Binding-site contacts:
Ligand atom C3 contacts residue ASN706 of chain 1.C at 3.8 Å.
Ligand atom C1 contacts residue ASN706 of chain 1.C at 1.4 Å.
Ligand atom O7 contacts residue ASN706 of chain 1.C at 3.0 Å (h-bond).
Ligand atom C2 contacts residue TYR793 of chain 1.B at 4.2 Å (hydrophobic).
Ligand atom C2 contacts residue ASN706 of chain 1.C at 2.5 Å.
Ligand atom O5 contacts residue ASN706 of chain 1.C at 2.3 Å (h-bond).
Ligand atom O7 contacts residue TYR793 of chain 1.B at 3.7 Å.
Ligand atom N2 contacts residue ASN706 of chain 1.C at 2.9 Å (h-bond).
Ligand atom C8 contacts residue ASN706 of chain 1.C at 4.4 Å.
Ligand atom C4 contacts residue ASN706 of chain 1.C at 4.2 Å.
Ligand atom C5 contacts residue ASN706 of chain 1.C at 3.6 Å.
Ligand atom C7 contacts residue ASN706 of chain 1.C at 3.2 Å.
Ligand atom O6 contacts residue ILE791 of chain 1.B at 4.2 Å.
Ligand atom O5 contacts residue TYR793 of chain 1.B at 4.1 Å.

A small-molecule ligand and the protein it binds are described below.
Small molecule (SMILES): CC(=O)N[C@@H]1[C@@H](O)[C@H](O)[C@@H](CO)O[C@H]1O

Sequence of chain 1.C:
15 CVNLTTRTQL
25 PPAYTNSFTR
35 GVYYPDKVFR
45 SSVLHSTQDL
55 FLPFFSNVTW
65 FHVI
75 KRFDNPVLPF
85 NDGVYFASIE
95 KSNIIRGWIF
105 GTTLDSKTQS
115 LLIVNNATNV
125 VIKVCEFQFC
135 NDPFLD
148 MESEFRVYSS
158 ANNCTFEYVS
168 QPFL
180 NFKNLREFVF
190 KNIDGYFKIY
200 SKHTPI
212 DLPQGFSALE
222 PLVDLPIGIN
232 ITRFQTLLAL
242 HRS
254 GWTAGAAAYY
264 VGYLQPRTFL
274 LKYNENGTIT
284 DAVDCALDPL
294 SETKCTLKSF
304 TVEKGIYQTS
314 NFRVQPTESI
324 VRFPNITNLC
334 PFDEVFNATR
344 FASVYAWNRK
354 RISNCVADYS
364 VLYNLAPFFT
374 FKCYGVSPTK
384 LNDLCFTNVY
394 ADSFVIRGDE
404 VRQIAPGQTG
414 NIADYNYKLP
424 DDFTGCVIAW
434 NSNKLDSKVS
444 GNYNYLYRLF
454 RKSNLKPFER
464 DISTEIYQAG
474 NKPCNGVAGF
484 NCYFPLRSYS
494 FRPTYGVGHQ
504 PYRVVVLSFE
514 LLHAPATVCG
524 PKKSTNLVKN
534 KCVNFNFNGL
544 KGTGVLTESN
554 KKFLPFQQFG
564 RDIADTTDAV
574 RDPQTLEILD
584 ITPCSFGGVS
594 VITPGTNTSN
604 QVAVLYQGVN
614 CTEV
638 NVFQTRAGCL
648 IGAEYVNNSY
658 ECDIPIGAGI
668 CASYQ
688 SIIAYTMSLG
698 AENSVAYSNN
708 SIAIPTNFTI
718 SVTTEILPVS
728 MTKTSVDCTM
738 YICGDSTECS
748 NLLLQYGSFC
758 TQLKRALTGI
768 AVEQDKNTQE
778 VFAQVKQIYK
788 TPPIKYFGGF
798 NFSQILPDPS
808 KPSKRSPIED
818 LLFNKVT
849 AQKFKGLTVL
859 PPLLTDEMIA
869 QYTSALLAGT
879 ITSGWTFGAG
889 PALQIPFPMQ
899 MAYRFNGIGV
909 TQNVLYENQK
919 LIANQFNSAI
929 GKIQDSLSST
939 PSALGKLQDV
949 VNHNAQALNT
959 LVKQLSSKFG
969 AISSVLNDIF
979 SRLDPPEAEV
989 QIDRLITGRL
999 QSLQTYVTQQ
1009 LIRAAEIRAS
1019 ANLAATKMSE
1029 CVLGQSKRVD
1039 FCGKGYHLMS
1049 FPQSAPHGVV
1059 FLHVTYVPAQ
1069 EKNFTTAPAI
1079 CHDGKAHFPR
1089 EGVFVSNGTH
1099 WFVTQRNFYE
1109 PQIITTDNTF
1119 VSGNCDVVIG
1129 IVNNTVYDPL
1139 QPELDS

Sequence of chain 1.B:
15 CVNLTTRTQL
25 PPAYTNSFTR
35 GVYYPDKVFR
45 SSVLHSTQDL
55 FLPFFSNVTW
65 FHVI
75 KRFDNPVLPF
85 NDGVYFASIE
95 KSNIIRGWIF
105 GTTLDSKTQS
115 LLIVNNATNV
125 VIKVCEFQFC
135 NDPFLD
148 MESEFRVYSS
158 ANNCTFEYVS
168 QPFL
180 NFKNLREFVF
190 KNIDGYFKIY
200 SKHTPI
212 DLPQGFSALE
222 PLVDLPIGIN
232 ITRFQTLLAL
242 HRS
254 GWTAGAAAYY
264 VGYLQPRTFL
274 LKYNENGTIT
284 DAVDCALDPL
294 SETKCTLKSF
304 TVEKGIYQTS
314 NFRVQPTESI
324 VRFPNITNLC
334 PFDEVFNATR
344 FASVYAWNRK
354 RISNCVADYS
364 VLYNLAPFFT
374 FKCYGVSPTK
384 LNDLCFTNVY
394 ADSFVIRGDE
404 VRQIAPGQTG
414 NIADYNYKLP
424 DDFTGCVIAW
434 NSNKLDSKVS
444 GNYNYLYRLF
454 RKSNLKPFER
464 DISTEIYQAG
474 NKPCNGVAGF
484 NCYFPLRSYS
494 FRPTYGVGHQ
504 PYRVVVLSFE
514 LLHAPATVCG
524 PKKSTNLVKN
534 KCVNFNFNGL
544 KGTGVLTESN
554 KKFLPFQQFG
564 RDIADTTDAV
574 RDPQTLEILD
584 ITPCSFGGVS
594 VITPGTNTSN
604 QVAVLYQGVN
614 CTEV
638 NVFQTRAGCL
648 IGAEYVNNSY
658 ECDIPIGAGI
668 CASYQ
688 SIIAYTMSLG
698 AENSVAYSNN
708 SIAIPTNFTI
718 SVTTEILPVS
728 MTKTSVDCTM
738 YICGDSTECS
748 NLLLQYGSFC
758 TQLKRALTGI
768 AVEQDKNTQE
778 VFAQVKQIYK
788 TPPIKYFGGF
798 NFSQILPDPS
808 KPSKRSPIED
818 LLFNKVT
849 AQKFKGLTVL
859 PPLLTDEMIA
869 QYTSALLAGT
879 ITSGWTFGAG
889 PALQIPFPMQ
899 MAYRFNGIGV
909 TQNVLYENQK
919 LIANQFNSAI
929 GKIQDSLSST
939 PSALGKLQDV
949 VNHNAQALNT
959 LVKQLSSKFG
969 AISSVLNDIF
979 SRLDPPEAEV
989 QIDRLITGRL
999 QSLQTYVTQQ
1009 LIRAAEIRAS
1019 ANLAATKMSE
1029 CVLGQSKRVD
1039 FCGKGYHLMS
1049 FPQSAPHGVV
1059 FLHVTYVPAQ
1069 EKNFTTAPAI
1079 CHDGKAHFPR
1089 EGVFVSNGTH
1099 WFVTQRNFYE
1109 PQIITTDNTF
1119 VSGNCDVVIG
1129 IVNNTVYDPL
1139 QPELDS